Binding-site contacts:
Ligand atom C1 contacts residue THR43 of chain 1.A at 3.6 Å.
Ligand atom O3 contacts residue THR43 of chain 1.A at 4.4 Å.
Ligand atom C3 contacts residue RSH1 of chain 1.E at 0.9 Å.
Ligand atom O1 contacts residue ALA198 of chain 1.A at 3.7 Å.
Ligand atom O1 contacts residue THR44 of chain 1.A at 2.9 Å (h-bond).
Ligand atom C2 contacts residue THR44 of chain 1.A at 4.4 Å.
Ligand atom O3 contacts residue PYR1 of chain 1.F at 2.8 Å.
Ligand atom O1 contacts residue THR43 of chain 1.A at 4.3 Å.
Ligand atom C2 contacts residue RSH1 of chain 1.E at 0.8 Å.
Ligand atom C2 contacts residue PYR1 of chain 1.F at 3.5 Å.
Ligand atom C3 contacts residue THR157 of chain 1.A at 3.9 Å.
Ligand atom C1 contacts residue THR44 of chain 1.A at 3.6 Å.
Ligand atom O3 contacts residue TYR132 of chain 1.A at 3.8 Å.
Ligand atom O2 contacts residue RSH1 of chain 1.E at 0.8 Å (h-bond).
Ligand atom C1 contacts residue LEU242 of chain 1.A at 4.5 Å (hydrophobic).
Ligand atom C3 contacts residue GLY179 of chain 1.A at 3.9 Å.
Ligand atom C3 contacts residue PYR1 of chain 1.F at 2.5 Å.
Ligand atom O1 contacts residue LEU242 of chain 1.A at 3.7 Å.
Ligand atom O3 contacts residue GLY179 of chain 1.A at 4.5 Å.
Ligand atom C2 contacts residue TYR132 of chain 1.A at 4.3 Å (hydrophobic).
Ligand atom C1 contacts residue PYR1 of chain 1.F at 3.7 Å.
Ligand atom O3 contacts residue THR157 of chain 1.A at 3.2 Å (h-bond).
Ligand atom O2 contacts residue TYR132 of chain 1.A at 3.1 Å (h-bond).
Ligand atom C3 contacts residue TYR130 of chain 1.A at 4.0 Å (hydrophobic).
Ligand atom O1 contacts residue PYR1 of chain 1.F at 4.0 Å.
Ligand atom O3 contacts residue RSH1 of chain 1.E at 0.7 Å.
Ligand atom O3 contacts residue LYS155 of chain 1.A at 3.5 Å (salt-bridge).
Ligand atom C3 contacts residue LYS155 of chain 1.A at 4.1 Å.
Ligand atom C1 contacts residue RSH1 of chain 1.E at 0.4 Å.
Ligand atom O2 contacts residue THR157 of chain 1.A at 4.0 Å.
Ligand atom C3 contacts residue TYR132 of chain 1.A at 4.5 Å (hydrophobic).
Ligand atom O1 contacts residue RSH1 of chain 1.E at 0.6 Å (h-bond).
Ligand atom O3 contacts residue TYR130 of chain 1.A at 2.9 Å (h-bond).

Sequence of chain 1.A:
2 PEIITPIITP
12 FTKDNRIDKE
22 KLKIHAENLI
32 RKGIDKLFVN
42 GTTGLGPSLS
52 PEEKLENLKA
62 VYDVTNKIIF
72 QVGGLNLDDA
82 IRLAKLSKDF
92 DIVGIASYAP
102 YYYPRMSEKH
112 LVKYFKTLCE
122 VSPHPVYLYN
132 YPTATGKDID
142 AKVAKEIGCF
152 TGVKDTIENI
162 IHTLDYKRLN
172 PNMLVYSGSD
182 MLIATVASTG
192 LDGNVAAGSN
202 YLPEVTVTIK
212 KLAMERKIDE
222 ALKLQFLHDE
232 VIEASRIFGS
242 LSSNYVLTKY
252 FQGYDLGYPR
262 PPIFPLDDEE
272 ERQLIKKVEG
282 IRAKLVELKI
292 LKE

A small-molecule ligand and the protein it binds are described below.
Small molecule (SMILES): O=C[C@H](O)CO